Binding-site contacts:
Ligand atom C7 contacts residue NAG2 of chain 1.TA at 4.5 Å.
Ligand atom C2 contacts residue ASN360 of chain 1.M at 2.3 Å.
Ligand atom C7 contacts residue ASN360 of chain 1.M at 3.7 Å.
Ligand atom C1 contacts residue NAG1 of chain 1.SA at 4.0 Å.
Ligand atom N2 contacts residue ASN360 of chain 1.M at 2.8 Å (h-bond).
Ligand atom O7 contacts residue GLY357 of chain 1.M at 4.2 Å.
Ligand atom N2 contacts residue SER356 of chain 1.M at 4.3 Å.
Ligand atom O5 contacts residue ASN360 of chain 1.M at 2.3 Å (h-bond).
Ligand atom C7 contacts residue SER356 of chain 1.M at 4.1 Å.
Ligand atom C8 contacts residue NAG1 of chain 1.TA at 3.1 Å.
Ligand atom C1 contacts residue ASN360 of chain 1.M at 1.4 Å.
Ligand atom C4 contacts residue ASN360 of chain 1.M at 4.1 Å.
Ligand atom C5 contacts residue ASN360 of chain 1.M at 3.6 Å.
Ligand atom C7 contacts residue GLY357 of chain 1.M at 4.3 Å.
Ligand atom O7 contacts residue ASN360 of chain 1.M at 4.1 Å.
Ligand atom C8 contacts residue SER356 of chain 1.M at 3.8 Å.
Ligand atom C8 contacts residue GLY357 of chain 1.M at 4.2 Å.
Ligand atom C3 contacts residue ASN360 of chain 1.M at 3.7 Å.
Ligand atom C8 contacts residue NAG2 of chain 1.TA at 4.0 Å.

Sequence of chain 1.M:
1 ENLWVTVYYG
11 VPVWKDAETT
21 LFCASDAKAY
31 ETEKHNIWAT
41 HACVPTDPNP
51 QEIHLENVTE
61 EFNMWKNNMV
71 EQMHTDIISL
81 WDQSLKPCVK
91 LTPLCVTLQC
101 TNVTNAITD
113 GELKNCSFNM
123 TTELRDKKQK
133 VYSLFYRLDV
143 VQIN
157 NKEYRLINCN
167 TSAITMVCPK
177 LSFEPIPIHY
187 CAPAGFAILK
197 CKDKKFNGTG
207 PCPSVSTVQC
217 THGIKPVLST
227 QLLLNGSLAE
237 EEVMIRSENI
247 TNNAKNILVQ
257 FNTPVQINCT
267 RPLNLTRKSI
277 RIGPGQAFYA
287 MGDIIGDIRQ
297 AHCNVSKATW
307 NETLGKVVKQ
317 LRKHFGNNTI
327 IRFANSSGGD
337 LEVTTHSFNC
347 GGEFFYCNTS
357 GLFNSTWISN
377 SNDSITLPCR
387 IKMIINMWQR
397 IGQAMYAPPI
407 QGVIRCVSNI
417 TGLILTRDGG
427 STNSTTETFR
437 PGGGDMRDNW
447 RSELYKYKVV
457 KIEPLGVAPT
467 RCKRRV

This small molecule binds to this protein.
Small molecule (SMILES): CC(=O)N[C@@H]1[C@@H](O)[C@H](O)[C@@H](CO)O[C@H]1O